Sequence of chain 1.A:
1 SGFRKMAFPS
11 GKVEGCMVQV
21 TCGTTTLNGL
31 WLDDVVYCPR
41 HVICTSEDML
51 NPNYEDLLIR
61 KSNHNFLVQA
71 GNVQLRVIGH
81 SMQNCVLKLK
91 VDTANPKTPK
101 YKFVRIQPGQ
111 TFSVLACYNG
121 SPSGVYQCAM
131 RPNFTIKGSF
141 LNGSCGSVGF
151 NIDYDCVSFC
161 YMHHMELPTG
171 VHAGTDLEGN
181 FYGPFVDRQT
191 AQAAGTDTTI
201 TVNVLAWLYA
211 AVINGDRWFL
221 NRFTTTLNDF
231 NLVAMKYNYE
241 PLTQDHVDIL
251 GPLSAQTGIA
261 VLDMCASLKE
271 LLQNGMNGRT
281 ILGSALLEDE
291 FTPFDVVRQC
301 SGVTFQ

Sequence of chain 1.B:
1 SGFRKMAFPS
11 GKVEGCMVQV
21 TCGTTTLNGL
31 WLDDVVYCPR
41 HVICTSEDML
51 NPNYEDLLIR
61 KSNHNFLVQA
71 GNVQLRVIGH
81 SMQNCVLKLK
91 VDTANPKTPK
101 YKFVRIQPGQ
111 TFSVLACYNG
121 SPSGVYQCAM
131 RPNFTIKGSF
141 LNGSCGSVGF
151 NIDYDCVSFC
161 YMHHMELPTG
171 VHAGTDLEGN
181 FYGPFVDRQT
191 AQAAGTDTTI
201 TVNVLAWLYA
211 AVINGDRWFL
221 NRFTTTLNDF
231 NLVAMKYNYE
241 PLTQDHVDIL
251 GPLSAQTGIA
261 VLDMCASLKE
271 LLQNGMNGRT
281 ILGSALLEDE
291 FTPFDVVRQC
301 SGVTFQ

Binding-site contacts:
Ligand atom C29 contacts residue PRO168 of chain 1.B at 3.4 Å (hydrophobic).
Ligand atom O11 contacts residue HIS163 of chain 1.B at 2.6 Å (h-bond).
Ligand atom O11 contacts residue GLU166 of chain 1.B at 3.6 Å.
Ligand atom O33 contacts residue LEU167 of chain 1.B at 3.6 Å.
Ligand atom C03 contacts residue CYS145 of chain 1.B at 2.6 Å (hydrophobic).
Ligand atom O32 contacts residue GLN192 of chain 1.B at 2.7 Å (h-bond).
Ligand atom O01 contacts residue SER144 of chain 1.B at 3.5 Å (h-bond).
Ligand atom C17 contacts residue TYR54 of chain 1.B at 3.7 Å (hydrophobic).
Ligand atom N09 contacts residue GLU166 of chain 1.B at 3.0 Å (salt-bridge).
Ligand atom N09 contacts residue PHE140 of chain 1.B at 3.0 Å (h-bond).
Ligand atom N25 contacts residue GLU166 of chain 1.B at 3.0 Å (salt-bridge).
Ligand atom C20 contacts residue GLN189 of chain 1.B at 3.7 Å.
Ligand atom O32 contacts residue THR190 of chain 1.B at 3.4 Å (h-bond).
Ligand atom C21 contacts residue GLN189 of chain 1.B at 3.4 Å.
Ligand atom O11 contacts residue PHE140 of chain 1.B at 3.6 Å.
Ligand atom N19 contacts residue GLN189 of chain 1.B at 2.9 Å (h-bond).
Ligand atom O36 contacts residue GLN189 of chain 1.B at 3.2 Å.
Ligand atom O33 contacts residue GLN192 of chain 1.B at 3.1 Å (h-bond).
Ligand atom C35 contacts residue GLU166 of chain 1.B at 3.5 Å.
Ligand atom C10 contacts residue HIS163 of chain 1.B at 3.7 Å.
Ligand atom O37 contacts residue GLU166 of chain 1.B at 3.0 Å (salt-bridge).
Ligand atom O32 contacts residue ALA191 of chain 1.B at 3.5 Å.
Ligand atom C13 contacts residue HIS164 of chain 1.B at 3.7 Å.
Ligand atom C06 contacts residue ASN142 of chain 1.B at 3.5 Å.
Ligand atom C30 contacts residue THR190 of chain 1.B at 3.3 Å.
Ligand atom C30 contacts residue PRO168 of chain 1.B at 3.7 Å (hydrophobic).
Ligand atom N31 contacts residue THR190 of chain 1.B at 3.3 Å (h-bond).
Ligand atom C10 contacts residue GLU166 of chain 1.B at 3.6 Å.
Ligand atom O37 contacts residue MET165 of chain 1.B at 3.4 Å.
Ligand atom C02 contacts residue CYS145 of chain 1.B at 1.8 Å (hydrophobic).
Ligand atom N31 contacts residue GLN192 of chain 1.B at 3.5 Å (h-bond).
Ligand atom N12 contacts residue HIS164 of chain 1.B at 2.9 Å (h-bond).
Ligand atom C04 contacts residue CYS145 of chain 1.B at 3.1 Å (hydrophobic).
Ligand atom O01 contacts residue CYS145 of chain 1.B at 2.5 Å (h-bond).
Ligand atom O01 contacts residue GLY143 of chain 1.B at 3.4 Å (h-bond).
Ligand atom C34 contacts residue LEU167 of chain 1.B at 3.4 Å (hydrophobic).
Ligand atom C14 contacts residue HIS164 of chain 1.B at 3.6 Å.
Ligand atom C07 contacts residue ASN142 of chain 1.B at 3.5 Å.
Ligand atom N12 contacts residue CYS145 of chain 1.B at 2.9 Å (h-bond).
Ligand atom C29 contacts residue THR190 of chain 1.B at 3.1 Å.

This small molecule binds to this protein.
Small molecule (SMILES): CC(C)C[C@H](NC(=O)[C@@H](NC(=O)c1ccc([N+](=O)[O-])cc1)C(C)C)C(=O)N[C@H](C=O)C[C@@H]1CCCNC1=O